The small molecule below binds the protein below.
Small molecule (SMILES): CNC(=O)[C@@H](C1CCOCC1)N(C[C@H](c1ccccc1)c1ccccn1)C(=O)c1cc(C)c(=O)n(C)c1

Sequence of chain 1.A:
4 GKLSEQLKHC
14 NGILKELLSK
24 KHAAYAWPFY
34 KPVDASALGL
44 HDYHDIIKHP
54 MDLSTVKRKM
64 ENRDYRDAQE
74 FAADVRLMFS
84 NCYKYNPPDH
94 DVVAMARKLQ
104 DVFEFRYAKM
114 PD

Binding-site contacts:
Ligand atom C25 contacts residue PHE32 of chain 1.A at 3.3 Å (hydrophobic).
Ligand atom C26 contacts residue ASN89 of chain 1.A at 3.9 Å.
Ligand atom C17 contacts residue VAL95 of chain 1.A at 3.8 Å (hydrophobic).
Ligand atom C12 contacts residue HIS93 of chain 1.A at 3.9 Å.
Ligand atom O1 contacts residue TRP30 of chain 1.A at 3.7 Å.
Ligand atom C12 contacts residue ASN89 of chain 1.A at 3.8 Å.
Ligand atom C6 contacts residue TRP30 of chain 1.A at 3.6 Å (hydrophobic).
Ligand atom C17 contacts residue TRP30 of chain 1.A at 3.8 Å (hydrophobic).
Ligand atom C27 contacts residue TYR88 of chain 1.A at 3.8 Å (hydrophobic).
Ligand atom C18 contacts residue VAL95 of chain 1.A at 3.8 Å (hydrophobic).
Ligand atom C26 contacts residue VAL36 of chain 1.A at 3.8 Å (hydrophobic).
Ligand atom C18 contacts residue MET98 of chain 1.A at 3.5 Å (hydrophobic).
Ligand atom C21 contacts residue LEU41 of chain 1.A at 3.6 Å (hydrophobic).
Ligand atom C27 contacts residue LEU43 of chain 1.A at 3.6 Å (hydrophobic).
Ligand atom O2 contacts residue LEU41 of chain 1.A at 3.1 Å.
Ligand atom O3 contacts residue ASN89 of chain 1.A at 2.9 Å (h-bond).
Ligand atom C17 contacts residue PRO31 of chain 1.A at 3.7 Å (hydrophobic).
Ligand atom C7 contacts residue PRO31 of chain 1.A at 3.2 Å (hydrophobic).
Ligand atom C24 contacts residue VAL95 of chain 1.A at 3.9 Å (hydrophobic).
Ligand atom C18 contacts residue PRO31 of chain 1.A at 3.9 Å (hydrophobic).
Ligand atom N3 contacts residue VAL36 of chain 1.A at 3.9 Å.
Ligand atom C24 contacts residue VAL36 of chain 1.A at 3.8 Å (hydrophobic).
Ligand atom C6 contacts residue PRO31 of chain 1.A at 3.5 Å (hydrophobic).
Ligand atom C15 contacts residue LEU41 of chain 1.A at 3.6 Å (hydrophobic).
Ligand atom C25 contacts residue PRO31 of chain 1.A at 3.7 Å (hydrophobic).
Ligand atom O1 contacts residue LYS34 of chain 1.A at 3.8 Å.
Ligand atom C14 contacts residue LEU41 of chain 1.A at 3.6 Å (hydrophobic).
Ligand atom C23 contacts residue VAL36 of chain 1.A at 3.9 Å (hydrophobic).
Ligand atom C28 contacts residue VAL36 of chain 1.A at 3.8 Å (hydrophobic).
Ligand atom C16 contacts residue TRP30 of chain 1.A at 3.5 Å (hydrophobic).
Ligand atom C23 contacts residue PRO31 of chain 1.A at 3.3 Å (hydrophobic).
Ligand atom O contacts residue LEU41 of chain 1.A at 3.5 Å.
Ligand atom C27 contacts residue ASN89 of chain 1.A at 3.6 Å.
Ligand atom C1 contacts residue LEU41 of chain 1.A at 3.9 Å (hydrophobic).
Ligand atom C25 contacts residue VAL95 of chain 1.A at 3.7 Å (hydrophobic).
Ligand atom N contacts residue LEU41 of chain 1.A at 3.4 Å.
Ligand atom N2 contacts residue TRP30 of chain 1.A at 3.6 Å.
Ligand atom C contacts residue LEU41 of chain 1.A at 3.6 Å (hydrophobic).
Ligand atom C6 contacts residue LYS34 of chain 1.A at 3.7 Å.
Ligand atom C7 contacts residue TRP30 of chain 1.A at 3.9 Å (hydrophobic).